Binding-site contacts:
Ligand atom O3 contacts residue ASP77 of chain 2.B at 3.6 Å.
Ligand atom C6 contacts residue ASN79 of chain 2.B at 3.8 Å.
Ligand atom O3 contacts residue THR78 of chain 2.B at 3.8 Å.
Ligand atom N2 contacts residue ASN45 of chain 2.B at 3.0 Å (h-bond).
Ligand atom O4 contacts residue ARG125 of chain 2.B at 3.7 Å.
Ligand atom O6 contacts residue ALA49 of chain 2.B at 3.6 Å.
Ligand atom O6 contacts residue TRP80 of chain 2.B at 3.7 Å.
Ligand atom O2 contacts residue THR78 of chain 2.B at 3.6 Å.
Ligand atom O7 contacts residue ARG125 of chain 2.B at 3.2 Å (salt-bridge).
Ligand atom C7 contacts residue ASN45 of chain 2.B at 3.7 Å.
Ligand atom C6 contacts residue TRP87 of chain 2.B at 3.8 Å (hydrophobic).
Ligand atom C1 contacts residue ASN45 of chain 2.B at 1.4 Å.
Ligand atom O7 contacts residue TRP87 of chain 2.B at 2.8 Å (h-bond).
Ligand atom C6 contacts residue TRP80 of chain 2.B at 3.7 Å (hydrophobic).
Ligand atom C2 contacts residue TRP80 of chain 2.B at 3.9 Å (hydrophobic).
Ligand atom C6 contacts residue GLN56 of chain 2.B at 3.5 Å.
Ligand atom O5 contacts residue ASN45 of chain 2.B at 2.3 Å (h-bond).
Ligand atom C7 contacts residue TRP87 of chain 2.B at 3.9 Å (hydrophobic).
Ligand atom O3 contacts residue TRP87 of chain 2.B at 3.2 Å (h-bond).
Ligand atom O5 contacts residue TRP87 of chain 2.B at 3.8 Å.
Ligand atom C8 contacts residue THR128 of chain 2.B at 3.8 Å.
Ligand atom O6 contacts residue ASN79 of chain 2.B at 3.4 Å.
Ligand atom C2 contacts residue ASN45 of chain 2.B at 2.5 Å.
Ligand atom C6 contacts residue ASN79 of chain 2.B at 3.7 Å.
Ligand atom O2 contacts residue ASN79 of chain 2.B at 2.5 Å (h-bond).
Ligand atom O6 contacts residue ARG125 of chain 2.B at 3.5 Å (salt-bridge).
Ligand atom C8 contacts residue TRP53 of chain 2.B at 3.7 Å (hydrophobic).
Ligand atom O5 contacts residue TRP80 of chain 2.B at 3.1 Å (h-bond).
Ligand atom O2 contacts residue TRP80 of chain 2.B at 3.1 Å (h-bond).
Ligand atom C5 contacts residue ASN45 of chain 2.B at 3.6 Å.
Ligand atom O4 contacts residue TRP80 of chain 2.B at 3.1 Å (h-bond).
Ligand atom C3 contacts residue ASP77 of chain 2.B at 3.7 Å.
Ligand atom C3 contacts residue TRP53 of chain 2.B at 3.8 Å (hydrophobic).
Ligand atom C1 contacts residue TRP80 of chain 2.B at 3.5 Å (hydrophobic).
Ligand atom C5 contacts residue TRP87 of chain 2.B at 3.5 Å (hydrophobic).
Ligand atom C3 contacts residue ASN45 of chain 2.B at 3.8 Å.
Ligand atom O4 contacts residue ASN79 of chain 2.B at 3.5 Å (h-bond).
Ligand atom O4 contacts residue TRP53 of chain 2.B at 3.5 Å.
Ligand atom C2 contacts residue ASN79 of chain 2.B at 3.4 Å.
Ligand atom N2 contacts residue TRP53 of chain 2.B at 3.6 Å.

Sequence of chain 2.B:
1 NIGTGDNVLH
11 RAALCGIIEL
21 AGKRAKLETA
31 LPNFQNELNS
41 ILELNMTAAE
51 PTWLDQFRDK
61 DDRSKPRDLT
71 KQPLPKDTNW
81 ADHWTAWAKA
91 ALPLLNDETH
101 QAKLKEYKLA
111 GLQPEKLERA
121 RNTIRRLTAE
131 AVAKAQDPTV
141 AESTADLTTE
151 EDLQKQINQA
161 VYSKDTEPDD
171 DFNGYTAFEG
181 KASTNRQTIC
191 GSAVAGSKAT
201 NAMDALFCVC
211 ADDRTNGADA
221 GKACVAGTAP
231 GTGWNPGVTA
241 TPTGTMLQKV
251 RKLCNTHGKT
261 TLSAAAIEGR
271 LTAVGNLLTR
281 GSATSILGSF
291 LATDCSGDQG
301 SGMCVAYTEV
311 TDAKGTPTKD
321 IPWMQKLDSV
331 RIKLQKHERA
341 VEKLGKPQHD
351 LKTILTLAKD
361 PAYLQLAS

This small molecule binds to this protein.
Small molecule (SMILES): CC(=O)N[C@H]1[C@H](O[C@H]2[C@H](O)[C@@H](NC(C)=O)CO[C@@H]2CO)O[C@H](CO)[C@@H](O[C@@H]2O[C@H](CO[C@H]3O[C@H](CO)[C@@H](O)[C@H](O)[C@@H]3O)[C@@H](O)[C@H](O[C@H]3O[C@H](CO)[C@@H](O)[C@H](O)[C@@H]3O)[C@@H]2O)[C@@H]1O